A protein and the small-molecule ligand that binds it are described below.
Small molecule (SMILES): CCC[C@@H](C)C1(CC)C(=O)NC(=S)NC1=O

Sequence of chain 21.A:
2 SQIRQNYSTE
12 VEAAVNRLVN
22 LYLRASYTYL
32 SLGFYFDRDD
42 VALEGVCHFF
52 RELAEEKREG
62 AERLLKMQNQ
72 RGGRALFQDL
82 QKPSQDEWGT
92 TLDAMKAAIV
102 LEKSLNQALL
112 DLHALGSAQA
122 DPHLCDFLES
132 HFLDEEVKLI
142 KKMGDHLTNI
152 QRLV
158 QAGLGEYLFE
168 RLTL

Binding-site contacts:
Ligand atom C12 contacts residue LEU81 of chain 4.A at 3.9 Å (hydrophobic).
Ligand atom C18 contacts residue EDP1 of chain 4.B at 1.7 Å.
Ligand atom O8 contacts residue EDP1 of chain 4.B at 0.7 Å (h-bond).
Ligand atom S9 contacts residue LEU31 of chain 4.A at 4.1 Å.
Ligand atom S9 contacts residue EDP1 of chain 4.B at 0.5 Å.
Ligand atom N5 contacts residue EDP1 of chain 4.B at 0.9 Å.
Ligand atom C12 contacts residue EDP1 of chain 4.B at 1.2 Å.
Ligand atom C17 contacts residue EDP1 of chain 4.B at 0.5 Å.
Ligand atom N3 contacts residue ARG59 of chain 21.A at 3.5 Å.
Ligand atom C15 contacts residue ARG59 of chain 4.A at 2.8 Å.
Ligand atom C4 contacts residue SER27 of chain 4.A at 3.6 Å.
Ligand atom O7 contacts residue SER27 of chain 4.A at 3.6 Å (h-bond).
Ligand atom C4 contacts residue EDP1 of chain 4.B at 0.8 Å.
Ligand atom C15 contacts residue LEU24 of chain 4.A at 4.1 Å (hydrophobic).
Ligand atom C18 contacts residue ALA55 of chain 21.A at 3.7 Å (hydrophobic).
Ligand atom N3 contacts residue LEU24 of chain 21.A at 4.0 Å.
Ligand atom O8 contacts residue ARG59 of chain 21.A at 3.9 Å.
Ligand atom C15 contacts residue EDP1 of chain 4.B at 0.8 Å.
Ligand atom C18 contacts residue ARG59 of chain 4.A at 3.9 Å.
Ligand atom C12 contacts residue LEU81 of chain 21.A at 4.0 Å (hydrophobic).
Ligand atom C6 contacts residue EDP1 of chain 4.B at 0.9 Å.
Ligand atom C2 contacts residue EDP1 of chain 4.B at 0.9 Å.
Ligand atom C1 contacts residue EDP1 of chain 4.B at 0.8 Å.
Ligand atom C4 contacts residue ARG59 of chain 21.A at 4.0 Å.
Ligand atom C13 contacts residue TYR28 of chain 21.A at 3.7 Å (hydrophobic).
Ligand atom O7 contacts residue LEU24 of chain 4.A at 3.2 Å.
Ligand atom C14 contacts residue EDP1 of chain 4.B at 0.8 Å.
Ligand atom C16 contacts residue EDP1 of chain 4.B at 0.8 Å.
Ligand atom O8 contacts residue LEU24 of chain 21.A at 3.6 Å.
Ligand atom C18 contacts residue SER27 of chain 21.A at 3.3 Å.
Ligand atom C13 contacts residue LEU81 of chain 4.A at 3.9 Å (hydrophobic).
Ligand atom C16 contacts residue SER27 of chain 21.A at 2.8 Å.
Ligand atom C17 contacts residue SER27 of chain 21.A at 3.1 Å.
Ligand atom N5 contacts residue SER27 of chain 4.A at 2.8 Å (h-bond).
Ligand atom O7 contacts residue EDP1 of chain 4.B at 0.7 Å (h-bond).
Ligand atom C13 contacts residue EDP1 of chain 4.B at 2.7 Å.
Ligand atom N3 contacts residue EDP1 of chain 4.B at 0.8 Å.
Ligand atom S9 contacts residue SER27 of chain 4.A at 3.6 Å.
Ligand atom C6 contacts residue SER27 of chain 4.A at 3.6 Å.
Ligand atom O8 contacts residue SER27 of chain 21.A at 3.2 Å (h-bond).

Sequence of chain 4.A:
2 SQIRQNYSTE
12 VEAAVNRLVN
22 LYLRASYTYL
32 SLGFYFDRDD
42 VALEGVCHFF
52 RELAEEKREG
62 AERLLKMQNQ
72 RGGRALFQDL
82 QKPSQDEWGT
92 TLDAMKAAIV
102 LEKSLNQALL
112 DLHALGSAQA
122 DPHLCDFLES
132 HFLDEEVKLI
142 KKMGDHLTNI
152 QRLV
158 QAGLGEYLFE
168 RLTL